The protein below binds the small molecule below.
Small molecule (SMILES): O=S1(=O)CCN2C=CC=C(c3ccc(Oc4ccccc4)cc3)C2=N1

Binding-site contacts:
Ligand atom C16 contacts residue PRO105 of chain 1.A at 3.4 Å (hydrophobic).
Ligand atom O3 contacts residue LYS218 of chain 1.B at 3.7 Å.
Ligand atom C16 contacts residue PHE106 of chain 1.A at 3.5 Å (hydrophobic).
Ligand atom C16 contacts residue ASN242 of chain 1.A at 3.8 Å.
Ligand atom C17 contacts residue PHE106 of chain 1.A at 3.4 Å (hydrophobic).
Ligand atom N2 contacts residue GLY219 of chain 1.A at 3.7 Å.
Ligand atom C15 contacts residue PRO105 of chain 1.A at 3.3 Å (hydrophobic).
Ligand atom N1 contacts residue ASN242 of chain 1.B at 3.8 Å.
Ligand atom C19 contacts residue SER217 of chain 1.B at 3.7 Å.
Ligand atom C17 contacts residue MET107 of chain 1.A at 3.8 Å (hydrophobic).
Ligand atom C9 contacts residue PRO105 of chain 1.B at 3.5 Å (hydrophobic).
Ligand atom C8 contacts residue PRO105 of chain 1.B at 3.8 Å (hydrophobic).
Ligand atom C4 contacts residue ASN242 of chain 1.B at 3.6 Å.
Ligand atom O1 contacts residue LYS218 of chain 1.A at 3.6 Å.
Ligand atom O2 contacts residue PRO105 of chain 1.B at 3.5 Å.
Ligand atom O1 contacts residue GLY219 of chain 1.A at 3.0 Å (h-bond).
Ligand atom O2 contacts residue LYS104 of chain 1.B at 3.7 Å.
Ligand atom N1 contacts residue LYS218 of chain 1.A at 3.8 Å.
Ligand atom C10 contacts residue GLY219 of chain 1.B at 3.7 Å.
Ligand atom N2 contacts residue PRO105 of chain 1.B at 3.7 Å.
Ligand atom C13 contacts residue LYS218 of chain 1.A at 3.5 Å.
Ligand atom O2 contacts residue ILE92 of chain 1.A at 3.5 Å.
Ligand atom C12 contacts residue PRO105 of chain 1.A at 3.5 Å (hydrophobic).
Ligand atom C6 contacts residue LEU239 of chain 1.B at 3.8 Å (hydrophobic).
Ligand atom C10 contacts residue LYS218 of chain 1.B at 3.3 Å.
Ligand atom N1 contacts residue PRO105 of chain 1.B at 3.5 Å (h-bond).
Ligand atom C5 contacts residue LYS218 of chain 1.A at 3.8 Å.
Ligand atom C7 contacts residue PRO105 of chain 1.B at 3.2 Å (hydrophobic).
Ligand atom C4 contacts residue SER217 of chain 1.A at 3.2 Å.
Ligand atom N1 contacts residue SER217 of chain 1.A at 3.4 Å (h-bond).
Ligand atom O1 contacts residue ILE92 of chain 1.A at 3.7 Å.
Ligand atom C13 contacts residue PRO105 of chain 1.A at 3.8 Å (hydrophobic).
Ligand atom C18 contacts residue SER108 of chain 1.A at 3.7 Å.
Ligand atom C5 contacts residue PRO105 of chain 1.B at 3.7 Å (hydrophobic).
Ligand atom C7 contacts residue ASN242 of chain 1.B at 3.5 Å.
Ligand atom O2 contacts residue PRO105 of chain 1.A at 3.5 Å.
Ligand atom C4 contacts residue PRO105 of chain 1.B at 3.7 Å (hydrophobic).
Ligand atom C18 contacts residue SER217 of chain 1.B at 3.7 Å.
Ligand atom C6 contacts residue PRO105 of chain 1.B at 3.4 Å (hydrophobic).
Ligand atom N2 contacts residue LYS218 of chain 1.A at 3.7 Å.

Sequence of chain 1.B:
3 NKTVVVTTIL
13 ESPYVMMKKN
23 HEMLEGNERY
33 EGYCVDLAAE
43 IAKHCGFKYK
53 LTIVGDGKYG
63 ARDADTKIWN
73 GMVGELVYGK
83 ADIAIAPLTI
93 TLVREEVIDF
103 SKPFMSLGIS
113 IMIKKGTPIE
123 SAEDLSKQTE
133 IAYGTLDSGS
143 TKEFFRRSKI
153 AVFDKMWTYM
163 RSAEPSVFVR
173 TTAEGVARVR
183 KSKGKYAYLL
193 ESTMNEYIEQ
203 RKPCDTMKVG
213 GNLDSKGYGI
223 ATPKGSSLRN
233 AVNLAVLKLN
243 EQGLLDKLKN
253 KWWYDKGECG

Sequence of chain 1.A:
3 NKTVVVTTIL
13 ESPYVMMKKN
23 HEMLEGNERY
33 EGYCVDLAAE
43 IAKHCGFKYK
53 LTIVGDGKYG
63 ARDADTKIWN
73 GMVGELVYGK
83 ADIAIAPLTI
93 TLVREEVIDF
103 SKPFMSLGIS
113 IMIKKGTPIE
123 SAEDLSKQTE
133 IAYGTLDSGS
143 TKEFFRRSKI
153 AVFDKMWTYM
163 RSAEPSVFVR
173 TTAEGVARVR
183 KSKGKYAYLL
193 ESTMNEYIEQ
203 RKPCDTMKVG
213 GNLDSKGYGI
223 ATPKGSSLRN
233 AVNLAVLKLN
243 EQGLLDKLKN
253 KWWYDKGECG